This protein binds this small molecule.
Small molecule (SMILES): CC(C)(C)C(=O)N[C@@H](C(=O)NO)c1ccc(-c2cccc(/C(N)=N/O)c2)cc1

Binding-site contacts:
Ligand atom C contacts residue LEU406 of chain 1.B at 3.6 Å (hydrophobic).
Ligand atom OAF contacts residue THR407 of chain 1.B at 3.5 Å.
Ligand atom NAR contacts residue CO31 of chain 1.W at 2.7 Å (h-bond).
Ligand atom C contacts residue ZN1 of chain 1.V at 2.9 Å.
Ligand atom OAH contacts residue ZN1 of chain 1.V at 2.3 Å.
Ligand atom NAD contacts residue LEU411 of chain 1.B at 3.6 Å.
Ligand atom O contacts residue ASP378 of chain 1.B at 2.8 Å (salt-bridge).
Ligand atom CA contacts residue LEU406 of chain 1.B at 3.2 Å (hydrophobic).
Ligand atom NAR contacts residue ASP378 of chain 1.B at 3.2 Å (salt-bridge).
Ligand atom CAX contacts residue GLY408 of chain 1.B at 3.5 Å.
Ligand atom NAR contacts residue ZN1 of chain 1.U at 3.0 Å.
Ligand atom CAM contacts residue GLY408 of chain 1.B at 3.6 Å.
Ligand atom OAH contacts residue LYS293 of chain 1.B at 2.9 Å (salt-bridge).
Ligand atom OAH contacts residue GLU380 of chain 1.B at 2.8 Å (salt-bridge).
Ligand atom NAQ contacts residue GLY309 of chain 1.B at 3.2 Å (h-bond).
Ligand atom OAF contacts residue LEU406 of chain 1.B at 3.4 Å (h-bond).
Ligand atom C contacts residue ASP378 of chain 1.B at 3.1 Å.
Ligand atom O contacts residue ASP298 of chain 1.B at 3.0 Å (salt-bridge).
Ligand atom NAQ contacts residue MET311 of chain 1.B at 3.5 Å.
Ligand atom OAG contacts residue MET311 of chain 1.B at 3.4 Å.
Ligand atom OAH contacts residue ZN1 of chain 1.U at 2.0 Å.
Ligand atom O contacts residue LYS305 of chain 1.B at 2.9 Å (salt-bridge).
Ligand atom OAH contacts residue CO31 of chain 1.W at 2.7 Å (h-bond).
Ligand atom CAO contacts residue GLY408 of chain 1.B at 3.4 Å.
Ligand atom C contacts residue ZN1 of chain 1.U at 3.6 Å.
Ligand atom O contacts residue ZN1 of chain 1.V at 2.2 Å.
Ligand atom NAD contacts residue MET311 of chain 1.B at 3.6 Å.
Ligand atom CAL contacts residue GLY408 of chain 1.B at 3.6 Å.
Ligand atom NAR contacts residue LYS293 of chain 1.B at 3.5 Å (salt-bridge).
Ligand atom OAH contacts residue ASP298 of chain 1.B at 3.1 Å (salt-bridge).
Ligand atom CAK contacts residue ALA496 of chain 1.B at 3.5 Å (hydrophobic).
Ligand atom CAJ contacts residue LEU411 of chain 1.B at 3.5 Å (hydrophobic).
Ligand atom OAF contacts residue CO31 of chain 1.W at 3.4 Å (h-bond).
Ligand atom CAZ contacts residue GLY408 of chain 1.B at 3.5 Å.
Ligand atom CAI contacts residue ALA496 of chain 1.B at 3.2 Å (hydrophobic).
Ligand atom OAG contacts residue GLY309 of chain 1.B at 2.2 Å (h-bond).
Ligand atom NAR contacts residue ZN1 of chain 1.V at 3.0 Å.
Ligand atom CAO contacts residue LEU406 of chain 1.B at 3.5 Å (hydrophobic).
Ligand atom NAR contacts residue LEU406 of chain 1.B at 3.0 Å (h-bond).
Ligand atom OAH contacts residue ASP378 of chain 1.B at 3.0 Å (salt-bridge).

Sequence of chain 1.B:
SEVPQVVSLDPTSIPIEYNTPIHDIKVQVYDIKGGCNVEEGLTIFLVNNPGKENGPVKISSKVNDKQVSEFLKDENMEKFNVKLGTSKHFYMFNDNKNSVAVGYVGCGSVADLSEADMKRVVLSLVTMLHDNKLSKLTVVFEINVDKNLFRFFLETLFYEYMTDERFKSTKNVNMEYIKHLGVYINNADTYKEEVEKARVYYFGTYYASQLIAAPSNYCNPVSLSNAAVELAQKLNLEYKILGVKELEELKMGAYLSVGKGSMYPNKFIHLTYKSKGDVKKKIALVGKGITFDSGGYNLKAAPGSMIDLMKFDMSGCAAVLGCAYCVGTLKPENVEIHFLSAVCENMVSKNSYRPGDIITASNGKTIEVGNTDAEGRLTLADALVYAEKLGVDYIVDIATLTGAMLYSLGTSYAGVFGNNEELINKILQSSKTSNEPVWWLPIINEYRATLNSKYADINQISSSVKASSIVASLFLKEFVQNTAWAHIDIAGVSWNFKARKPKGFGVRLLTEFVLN